A protein and the small-molecule ligand that binds it are described below.
Small molecule (SMILES): CC(=O)N[C@H]1[C@H](O[C@H]2[C@H](O)[C@@H](NC(C)=O)CO[C@@H]2CO)O[C@H](CO)[C@@H](O)[C@@H]1O

Binding-site contacts:
Ligand atom C4 contacts residue ASN162 of chain 1.A at 4.2 Å.
Ligand atom C3 contacts residue ASN162 of chain 1.A at 3.8 Å.
Ligand atom O6 contacts residue ASN184 of chain 1.A at 3.2 Å (h-bond).
Ligand atom N2 contacts residue LEU83 of chain 1.A at 3.5 Å.
Ligand atom C5 contacts residue LEU85 of chain 1.A at 4.3 Å (hydrophobic).
Ligand atom C8 contacts residue ASN162 of chain 1.A at 3.9 Å.
Ligand atom C5 contacts residue ASN162 of chain 1.A at 3.6 Å.
Ligand atom O5 contacts residue ASN184 of chain 1.A at 3.2 Å (h-bond).
Ligand atom C7 contacts residue ASN162 of chain 1.A at 3.6 Å.
Ligand atom C6 contacts residue ASN184 of chain 1.A at 3.9 Å.
Ligand atom C1 contacts residue ASN162 of chain 1.A at 1.4 Å.
Ligand atom C7 contacts residue LEU83 of chain 1.A at 3.9 Å (hydrophobic).
Ligand atom C2 contacts residue ASN162 of chain 1.A at 2.5 Å.
Ligand atom C5 contacts residue ASN184 of chain 1.A at 3.6 Å.
Ligand atom C1 contacts residue ASN184 of chain 1.A at 3.6 Å.
Ligand atom C1 contacts residue LEU85 of chain 1.A at 4.1 Å (hydrophobic).
Ligand atom O7 contacts residue LEU83 of chain 1.A at 3.5 Å.
Ligand atom O5 contacts residue ASN162 of chain 1.A at 2.3 Å (h-bond).
Ligand atom C3 contacts residue LEU85 of chain 1.A at 4.5 Å (hydrophobic).
Ligand atom N2 contacts residue ASN162 of chain 1.A at 3.0 Å (h-bond).

Sequence of chain 1.A:
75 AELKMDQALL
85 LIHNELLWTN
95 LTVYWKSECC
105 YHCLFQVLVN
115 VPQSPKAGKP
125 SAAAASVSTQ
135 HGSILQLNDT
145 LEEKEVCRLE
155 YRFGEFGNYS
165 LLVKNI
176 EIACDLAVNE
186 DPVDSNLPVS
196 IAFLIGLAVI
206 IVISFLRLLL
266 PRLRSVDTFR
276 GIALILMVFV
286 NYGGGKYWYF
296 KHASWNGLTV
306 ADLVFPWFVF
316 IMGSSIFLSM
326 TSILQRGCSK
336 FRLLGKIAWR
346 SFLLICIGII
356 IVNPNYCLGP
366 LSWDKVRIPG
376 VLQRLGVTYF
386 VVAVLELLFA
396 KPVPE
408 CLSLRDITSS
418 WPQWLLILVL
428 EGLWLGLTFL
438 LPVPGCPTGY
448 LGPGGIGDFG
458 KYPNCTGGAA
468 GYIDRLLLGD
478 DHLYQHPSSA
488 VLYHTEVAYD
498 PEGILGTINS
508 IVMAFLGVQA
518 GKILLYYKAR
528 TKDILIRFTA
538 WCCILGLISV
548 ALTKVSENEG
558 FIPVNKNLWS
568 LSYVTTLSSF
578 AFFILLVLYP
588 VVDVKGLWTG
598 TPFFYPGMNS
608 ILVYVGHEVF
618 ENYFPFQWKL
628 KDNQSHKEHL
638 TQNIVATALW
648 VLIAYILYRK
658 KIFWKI